A small-molecule ligand and the protein it binds are described below.
Small molecule (SMILES): CC(=O)N[C@@H]1[C@@H](O)[C@H](O)[C@@H](CO)O[C@H]1O

Sequence of chain 1.D:
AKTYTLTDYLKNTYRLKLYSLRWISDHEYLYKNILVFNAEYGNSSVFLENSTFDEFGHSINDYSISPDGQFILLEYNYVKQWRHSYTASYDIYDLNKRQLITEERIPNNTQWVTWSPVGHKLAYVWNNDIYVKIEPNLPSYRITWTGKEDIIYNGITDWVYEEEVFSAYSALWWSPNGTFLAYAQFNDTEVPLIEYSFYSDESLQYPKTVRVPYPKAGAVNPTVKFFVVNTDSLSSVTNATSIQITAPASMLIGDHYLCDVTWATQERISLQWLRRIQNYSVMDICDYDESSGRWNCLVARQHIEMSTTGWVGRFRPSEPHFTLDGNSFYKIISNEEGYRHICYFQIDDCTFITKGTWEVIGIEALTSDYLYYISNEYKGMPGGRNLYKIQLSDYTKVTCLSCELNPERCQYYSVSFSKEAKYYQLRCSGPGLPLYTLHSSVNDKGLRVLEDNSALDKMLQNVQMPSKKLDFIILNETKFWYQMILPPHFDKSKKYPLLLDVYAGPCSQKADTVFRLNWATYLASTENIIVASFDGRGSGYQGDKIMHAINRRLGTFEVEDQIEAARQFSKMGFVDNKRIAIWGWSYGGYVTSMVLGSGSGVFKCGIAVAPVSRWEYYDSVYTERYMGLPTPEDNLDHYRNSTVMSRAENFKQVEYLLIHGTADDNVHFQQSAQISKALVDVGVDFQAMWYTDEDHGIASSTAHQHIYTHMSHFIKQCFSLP

Binding-site contacts:
Ligand atom C5 contacts residue ASN115 of chain 1.D at 3.7 Å.
Ligand atom O7 contacts residue ASN115 of chain 1.D at 3.4 Å (h-bond).
Ligand atom C3 contacts residue ASN115 of chain 1.D at 3.7 Å.
Ligand atom C7 contacts residue ASN115 of chain 1.D at 3.4 Å.
Ligand atom C8 contacts residue ILE113 of chain 1.D at 3.4 Å (hydrophobic).
Ligand atom C8 contacts residue ARG112 of chain 1.D at 3.8 Å.
Ligand atom C4 contacts residue ASN115 of chain 1.D at 4.2 Å.
Ligand atom N2 contacts residue ASN115 of chain 1.D at 3.0 Å (h-bond).
Ligand atom O7 contacts residue PRO114 of chain 1.D at 4.4 Å.
Ligand atom C8 contacts residue PRO114 of chain 1.D at 4.3 Å (hydrophobic).
Ligand atom C8 contacts residue ASN115 of chain 1.D at 4.4 Å.
Ligand atom C1 contacts residue ASN115 of chain 1.D at 1.4 Å.
Ligand atom C2 contacts residue ASN115 of chain 1.D at 2.4 Å.
Ligand atom N2 contacts residue ARG112 of chain 1.D at 4.4 Å.
Ligand atom O5 contacts residue ASN115 of chain 1.D at 2.4 Å (h-bond).